A small-molecule ligand and the protein it binds are described below.
Small molecule (SMILES): Cc1nc(/N=N/c2ccc(C(=O)O)cc2)c(COP(=O)(O)O)c(C=O)c1O

Sequence of chain 1.B:
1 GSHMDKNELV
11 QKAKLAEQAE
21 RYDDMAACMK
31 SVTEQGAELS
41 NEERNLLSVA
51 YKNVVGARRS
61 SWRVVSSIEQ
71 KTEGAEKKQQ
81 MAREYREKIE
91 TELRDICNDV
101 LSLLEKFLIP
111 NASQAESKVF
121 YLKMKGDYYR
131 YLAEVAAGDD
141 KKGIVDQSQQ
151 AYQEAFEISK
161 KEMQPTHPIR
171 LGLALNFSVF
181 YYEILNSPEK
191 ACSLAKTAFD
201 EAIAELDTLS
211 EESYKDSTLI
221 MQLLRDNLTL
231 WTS

Binding-site contacts:
Ligand atom C4 contacts residue LYS123 of chain 1.B at 3.7 Å.
Ligand atom O5 contacts residue ASN176 of chain 1.B at 3.8 Å.
Ligand atom N2 contacts residue LYS123 of chain 1.B at 2.9 Å (salt-bridge).
Ligand atom O2 contacts residue ILE220 of chain 1.B at 3.6 Å.
Ligand atom C7 contacts residue ILE220 of chain 1.B at 3.9 Å (hydrophobic).
Ligand atom C7 contacts residue PRO168 of chain 1.B at 4.0 Å (hydrophobic).
Ligand atom C8 contacts residue LYS123 of chain 1.B at 4.2 Å.
Ligand atom C8 contacts residue LEU175 of chain 1.B at 4.0 Å (hydrophobic).
Ligand atom C2 contacts residue LYS123 of chain 1.B at 4.2 Å.
Ligand atom C8 contacts residue ASN176 of chain 1.B at 3.9 Å.
Ligand atom O3 contacts residue ASN176 of chain 1.B at 4.2 Å.
Ligand atom O5 contacts residue ASP127 of chain 1.B at 4.5 Å.
Ligand atom C1 contacts residue ILE220 of chain 1.B at 3.6 Å (hydrophobic).
Ligand atom N3 contacts residue ASN176 of chain 1.B at 3.8 Å.
Ligand atom O6 contacts residue LYS52 of chain 1.B at 3.5 Å.
Ligand atom P1 contacts residue ASN176 of chain 1.B at 4.4 Å.
Ligand atom C2 contacts residue ILE220 of chain 1.B at 3.7 Å (hydrophobic).
Ligand atom O4 contacts residue ASN176 of chain 1.B at 3.6 Å (h-bond).
Ligand atom N3 contacts residue GLY172 of chain 1.B at 3.5 Å.
Ligand atom C3 contacts residue GLY172 of chain 1.B at 3.7 Å.
Ligand atom C5 contacts residue ILE220 of chain 1.B at 4.2 Å (hydrophobic).
Ligand atom N2 contacts residue GLY172 of chain 1.B at 4.0 Å.
Ligand atom N3 contacts residue LYS123 of chain 1.B at 1.2 Å (salt-bridge).
Ligand atom C3 contacts residue LYS123 of chain 1.B at 2.4 Å.
Ligand atom C6 contacts residue ILE220 of chain 1.B at 4.4 Å (hydrophobic).
Ligand atom C4 contacts residue GLY172 of chain 1.B at 4.3 Å.
Ligand atom C7 contacts residue ILE169 of chain 1.B at 4.4 Å (hydrophobic).
Ligand atom N2 contacts residue ILE220 of chain 1.B at 4.4 Å.